Sequence of chain 1.A:
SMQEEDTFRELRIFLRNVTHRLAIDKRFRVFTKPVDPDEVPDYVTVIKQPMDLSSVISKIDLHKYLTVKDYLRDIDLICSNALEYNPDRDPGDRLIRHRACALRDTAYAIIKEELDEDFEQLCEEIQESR

The protein below binds the small molecule below.
Small molecule (SMILES): O=c1cc(Br)cc[nH]1

Binding-site contacts:
Ligand atom BR1 contacts residue VAL46 of chain 1.A at 3.9 Å.
Ligand atom C4 contacts residue GLU84 of chain 1.A at 4.3 Å.
Ligand atom C5 contacts residue GLU84 of chain 1.A at 4.2 Å.
Ligand atom BR1 contacts residue THR45 of chain 1.A at 3.6 Å.
Ligand atom C3 contacts residue LYS48 of chain 1.A at 3.6 Å.
Ligand atom C5 contacts residue LYS48 of chain 1.A at 3.8 Å.
Ligand atom BR1 contacts residue LYS48 of chain 1.A at 3.6 Å.
Ligand atom N1 contacts residue LYS48 of chain 1.A at 3.7 Å.
Ligand atom C4 contacts residue LYS48 of chain 1.A at 3.7 Å.
Ligand atom C1 contacts residue LYS48 of chain 1.A at 3.7 Å.
Ligand atom C3 contacts residue VAL46 of chain 1.A at 4.3 Å (hydrophobic).
Ligand atom C2 contacts residue LYS48 of chain 1.A at 3.7 Å.
Ligand atom O1 contacts residue LYS48 of chain 1.A at 4.3 Å.
Ligand atom C4 contacts residue VAL46 of chain 1.A at 3.7 Å (hydrophobic).